A protein and the small-molecule ligand that binds it are described below.
Small molecule (SMILES): CC(=O)N[C@@H]1[C@@H](O)[C@H](O)[C@@H](CO)O[C@H]1O

Sequence of chain 1.A:
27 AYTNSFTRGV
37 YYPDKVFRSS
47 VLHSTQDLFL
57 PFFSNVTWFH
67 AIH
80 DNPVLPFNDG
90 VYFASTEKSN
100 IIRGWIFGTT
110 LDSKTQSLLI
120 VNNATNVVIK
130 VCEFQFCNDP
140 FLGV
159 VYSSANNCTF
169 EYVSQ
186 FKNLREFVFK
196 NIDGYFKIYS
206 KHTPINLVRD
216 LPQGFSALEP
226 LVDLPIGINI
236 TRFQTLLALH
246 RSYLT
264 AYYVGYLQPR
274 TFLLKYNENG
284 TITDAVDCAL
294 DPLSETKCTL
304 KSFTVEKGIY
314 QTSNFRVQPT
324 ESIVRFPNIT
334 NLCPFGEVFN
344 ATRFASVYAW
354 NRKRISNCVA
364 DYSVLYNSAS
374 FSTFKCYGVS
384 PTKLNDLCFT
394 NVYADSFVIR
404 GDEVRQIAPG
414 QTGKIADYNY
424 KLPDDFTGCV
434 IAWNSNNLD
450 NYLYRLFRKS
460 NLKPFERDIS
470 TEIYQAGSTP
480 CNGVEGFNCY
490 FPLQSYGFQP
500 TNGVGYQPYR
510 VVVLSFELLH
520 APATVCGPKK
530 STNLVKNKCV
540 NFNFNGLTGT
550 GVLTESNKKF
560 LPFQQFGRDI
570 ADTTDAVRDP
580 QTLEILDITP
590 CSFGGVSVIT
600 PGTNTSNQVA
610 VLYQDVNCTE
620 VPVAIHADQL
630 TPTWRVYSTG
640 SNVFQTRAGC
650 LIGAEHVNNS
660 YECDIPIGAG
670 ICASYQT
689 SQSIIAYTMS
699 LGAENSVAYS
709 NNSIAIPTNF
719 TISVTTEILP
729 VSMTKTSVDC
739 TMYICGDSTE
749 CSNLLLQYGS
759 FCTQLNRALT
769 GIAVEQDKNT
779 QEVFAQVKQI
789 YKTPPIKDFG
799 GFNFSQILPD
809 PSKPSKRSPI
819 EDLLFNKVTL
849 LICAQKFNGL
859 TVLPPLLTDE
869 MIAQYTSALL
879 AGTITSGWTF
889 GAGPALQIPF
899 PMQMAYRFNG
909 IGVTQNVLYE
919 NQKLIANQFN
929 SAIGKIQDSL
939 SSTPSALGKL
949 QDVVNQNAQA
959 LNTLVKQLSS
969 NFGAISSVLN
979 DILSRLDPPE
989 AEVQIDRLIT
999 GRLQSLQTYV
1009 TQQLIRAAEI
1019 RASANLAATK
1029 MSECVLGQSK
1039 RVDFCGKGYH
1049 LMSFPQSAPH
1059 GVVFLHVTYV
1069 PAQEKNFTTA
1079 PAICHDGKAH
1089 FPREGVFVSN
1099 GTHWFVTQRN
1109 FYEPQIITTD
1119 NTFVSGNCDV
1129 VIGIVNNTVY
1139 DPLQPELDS

Binding-site contacts:
Ligand atom C1 contacts residue LYS129 of chain 1.A at 3.3 Å.
Ligand atom C2 contacts residue LYS129 of chain 1.A at 3.6 Å.
Ligand atom C7 contacts residue LYS129 of chain 1.A at 3.5 Å.
Ligand atom C8 contacts residue ALA163 of chain 1.A at 3.5 Å (hydrophobic).
Ligand atom N2 contacts residue LYS129 of chain 1.A at 2.8 Å (salt-bridge).
Ligand atom C8 contacts residue LYS129 of chain 1.A at 3.5 Å.
Ligand atom O7 contacts residue LYS129 of chain 1.A at 4.4 Å.